This protein binds this small molecule.
Small molecule (SMILES): CC(C)(C)C[C@@H]1N[C@@H](C(=O)Nc2ccc(C(N)=O)cc2)[C@H](c2cccc(Cl)c2F)[C@]12C(=O)Nc1cc(Cl)ccc12

Binding-site contacts:
Ligand atom C44 contacts residue SO41 of chain 1.C at 3.4 Å.
Ligand atom C6 contacts residue ILE37 of chain 1.A at 3.7 Å (hydrophobic).
Ligand atom O41 contacts residue VAL69 of chain 1.A at 3.3 Å (h-bond).
Ligand atom C41 contacts residue VAL69 of chain 1.A at 3.8 Å (hydrophobic).
Ligand atom C5 contacts residue ILE75 of chain 1.A at 3.7 Å (hydrophobic).
Ligand atom C5 contacts residue PHE67 of chain 1.A at 3.7 Å (hydrophobic).
Ligand atom O51 contacts residue LYS70 of chain 1.A at 3.1 Å.
Ligand atom C33 contacts residue HIS72 of chain 1.A at 3.5 Å.
Ligand atom CL1 contacts residue PHE62 of chain 1.A at 3.6 Å.
Ligand atom N51 contacts residue SO41 of chain 1.C at 3.4 Å (h-bond).
Ligand atom C23 contacts residue MET38 of chain 1.A at 3.8 Å (hydrophobic).
Ligand atom CL2 contacts residue ILE75 of chain 1.A at 3.8 Å.
Ligand atom C51 contacts residue LYS70 of chain 1.A at 3.7 Å.
Ligand atom N1 contacts residue LEU30 of chain 1.A at 2.8 Å (h-bond).
Ligand atom C23 contacts residue GLY34 of chain 1.A at 3.8 Å.
Ligand atom F1 contacts residue HIS72 of chain 1.A at 3.4 Å.
Ligand atom C43 contacts residue VAL69 of chain 1.A at 3.6 Å (hydrophobic).
Ligand atom CL2 contacts residue TYR76 of chain 1.A at 3.6 Å.
Ligand atom F1 contacts residue ILE75 of chain 1.A at 3.2 Å.
Ligand atom C44 contacts residue TYR43 of chain 1.A at 3.8 Å (hydrophobic).
Ligand atom N51 contacts residue HIS49 of chain 1.A at 3.1 Å.
Ligand atom C45 contacts residue SO41 of chain 1.C at 3.4 Å.
Ligand atom CL2 contacts residue LEU30 of chain 1.A at 3.8 Å.
Ligand atom C4 contacts residue ILE75 of chain 1.A at 3.8 Å (hydrophobic).
Ligand atom N42 contacts residue VAL69 of chain 1.A at 3.7 Å.
Ligand atom C24 contacts residue VAL69 of chain 1.A at 3.7 Å (hydrophobic).
Ligand atom O41 contacts residue HIS72 of chain 1.A at 2.8 Å (h-bond).
Ligand atom C9 contacts residue LEU30 of chain 1.A at 3.6 Å (hydrophobic).
Ligand atom C34 contacts residue TYR76 of chain 1.A at 3.7 Å (hydrophobic).
Ligand atom C34 contacts residue LEU30 of chain 1.A at 3.4 Å (hydrophobic).
Ligand atom C34 contacts residue HIS72 of chain 1.A at 3.6 Å.
Ligand atom C32 contacts residue HIS72 of chain 1.A at 3.3 Å.
Ligand atom C44 contacts residue VAL69 of chain 1.A at 3.8 Å (hydrophobic).
Ligand atom CL2 contacts residue HIS72 of chain 1.A at 3.5 Å.
Ligand atom C31 contacts residue HIS72 of chain 1.A at 3.6 Å.
Ligand atom CL1 contacts residue LEU33 of chain 1.A at 3.8 Å.
Ligand atom F1 contacts residue VAL69 of chain 1.A at 3.7 Å.
Ligand atom C35 contacts residue HIS72 of chain 1.A at 3.8 Å.
Ligand atom C7 contacts residue LEU30 of chain 1.A at 3.6 Å (hydrophobic).
Ligand atom C33 contacts residue LEU30 of chain 1.A at 3.7 Å (hydrophobic).

Sequence of chain 1.A:
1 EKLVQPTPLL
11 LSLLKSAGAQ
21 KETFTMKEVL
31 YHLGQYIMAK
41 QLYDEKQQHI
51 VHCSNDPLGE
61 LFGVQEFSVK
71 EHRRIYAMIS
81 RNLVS